This protein binds this small molecule.
Small molecule (SMILES): CCC(=O)N1CC[C@H]2CCN(c3ncnc4[nH]ccc34)[C@H]2C1

Sequence of chain 1.A:
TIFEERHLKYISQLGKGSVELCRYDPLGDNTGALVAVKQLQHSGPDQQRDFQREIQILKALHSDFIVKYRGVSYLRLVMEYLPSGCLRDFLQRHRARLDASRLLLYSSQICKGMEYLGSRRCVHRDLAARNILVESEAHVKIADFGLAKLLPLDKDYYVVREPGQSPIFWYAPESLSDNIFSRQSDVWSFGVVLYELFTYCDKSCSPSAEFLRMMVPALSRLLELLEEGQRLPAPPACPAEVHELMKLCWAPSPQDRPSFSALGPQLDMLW

Binding-site contacts:
Ligand atom N2 contacts residue LEU153 of chain 1.A at 4.1 Å.
Ligand atom C3 contacts residue LEU153 of chain 1.A at 3.7 Å (hydrophobic).
Ligand atom C4 contacts residue LEU153 of chain 1.A at 3.6 Å (hydrophobic).
Ligand atom C4 contacts residue ALA50 of chain 1.A at 3.6 Å (hydrophobic).
Ligand atom C5 contacts residue LEU153 of chain 1.A at 3.8 Å (hydrophobic).
Ligand atom C4 contacts residue GLU100 of chain 1.A at 3.8 Å.
Ligand atom C2 contacts residue LEU153 of chain 1.A at 3.8 Å (hydrophobic).
Ligand atom C13 contacts residue GLY26 of chain 1.A at 3.7 Å.
Ligand atom C16 contacts residue ASP109 of chain 1.A at 3.2 Å.
Ligand atom C6 contacts residue LEU153 of chain 1.A at 3.8 Å (hydrophobic).
Ligand atom N3 contacts residue LEU153 of chain 1.A at 3.6 Å.
Ligand atom C13 contacts residue LYS27 of chain 1.A at 3.9 Å.
Ligand atom N3 contacts residue GLU100 of chain 1.A at 2.8 Å (salt-bridge).
Ligand atom C11 contacts residue LEU153 of chain 1.A at 3.6 Å (hydrophobic).
Ligand atom C11 contacts residue CYS106 of chain 1.A at 4.0 Å (hydrophobic).
Ligand atom O1 contacts residue GLY105 of chain 1.A at 3.5 Å.
Ligand atom N2 contacts residue LEU102 of chain 1.A at 3.1 Å (h-bond).
Ligand atom C5 contacts residue VAL81 of chain 1.A at 3.9 Å (hydrophobic).
Ligand atom C13 contacts residue LEU25 of chain 1.A at 3.4 Å (hydrophobic).
Ligand atom C16 contacts residue ARG108 of chain 1.A at 3.7 Å.
Ligand atom C5 contacts residue GLU100 of chain 1.A at 3.7 Å.
Ligand atom N2 contacts residue TYR101 of chain 1.A at 3.7 Å.
Ligand atom C1 contacts residue LEU102 of chain 1.A at 3.3 Å (hydrophobic).
Ligand atom C5 contacts residue MET99 of chain 1.A at 3.7 Å (hydrophobic).
Ligand atom C9 contacts residue LEU25 of chain 1.A at 3.7 Å (hydrophobic).
Ligand atom N5 contacts residue CYS106 of chain 1.A at 3.6 Å.
Ligand atom C16 contacts residue CYS106 of chain 1.A at 1.7 Å (hydrophobic).
Ligand atom C8 contacts residue VAL33 of chain 1.A at 4.0 Å (hydrophobic).
Ligand atom C15 contacts residue ASP109 of chain 1.A at 3.4 Å.
Ligand atom O1 contacts residue CYS106 of chain 1.A at 2.8 Å (h-bond).
Ligand atom C1 contacts residue TYR101 of chain 1.A at 3.9 Å (hydrophobic).
Ligand atom C14 contacts residue CYS106 of chain 1.A at 3.3 Å (hydrophobic).
Ligand atom C15 contacts residue CYS106 of chain 1.A at 2.9 Å (hydrophobic).
Ligand atom C6 contacts residue MET99 of chain 1.A at 3.9 Å (hydrophobic).
Ligand atom C10 contacts residue LEU25 of chain 1.A at 3.9 Å (hydrophobic).
Ligand atom C5 contacts residue ALA50 of chain 1.A at 3.6 Å (hydrophobic).
Ligand atom N3 contacts residue ALA50 of chain 1.A at 3.3 Å.
Ligand atom C4 contacts residue LEU102 of chain 1.A at 4.1 Å (hydrophobic).
Ligand atom C12 contacts residue ARG150 of chain 1.A at 4.1 Å.
Ligand atom N1 contacts residue LEU153 of chain 1.A at 3.9 Å.